Binding-site contacts:
Ligand atom O7 contacts residue TRP47 of chain 1.D at 3.7 Å.
Ligand atom C4 contacts residue ASN68 of chain 1.D at 4.2 Å.
Ligand atom O5 contacts residue ASN68 of chain 1.D at 2.4 Å (h-bond).
Ligand atom O7 contacts residue ASN68 of chain 1.D at 3.5 Å (h-bond).
Ligand atom C2 contacts residue ASN68 of chain 1.D at 2.4 Å.
Ligand atom O5 contacts residue GLN45 of chain 1.D at 4.4 Å.
Ligand atom C3 contacts residue ASN68 of chain 1.D at 3.8 Å.
Ligand atom C7 contacts residue ASN68 of chain 1.D at 3.4 Å.
Ligand atom C1 contacts residue GLN45 of chain 1.D at 4.4 Å.
Ligand atom C1 contacts residue ASN68 of chain 1.D at 1.4 Å.
Ligand atom C5 contacts residue ASN68 of chain 1.D at 3.7 Å.
Ligand atom N2 contacts residue ASN68 of chain 1.D at 2.9 Å (h-bond).
Ligand atom C8 contacts residue ASN68 of chain 1.D at 4.4 Å.

This protein binds this small molecule.
Small molecule (SMILES): CC(=O)N[C@@H]1[C@@H](O)[C@H](O)[C@@H](CO)O[C@H]1O

Sequence of chain 1.D:
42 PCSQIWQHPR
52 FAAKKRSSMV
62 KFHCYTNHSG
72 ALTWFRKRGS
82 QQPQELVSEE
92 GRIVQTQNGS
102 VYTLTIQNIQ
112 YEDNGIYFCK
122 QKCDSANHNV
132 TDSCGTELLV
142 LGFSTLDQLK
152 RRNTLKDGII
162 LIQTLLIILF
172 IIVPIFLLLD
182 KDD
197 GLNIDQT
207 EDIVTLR